The small molecule below binds the protein below.
Small molecule (SMILES): O=C(O)c1ccc([Hg]O)cc1

Binding-site contacts:
Ligand atom HG contacts residue GLN135 of chain 1.A at 3.0 Å.
Ligand atom C7 contacts residue PRO136 of chain 1.A at 3.6 Å (hydrophobic).
Ligand atom C6 contacts residue GLN135 of chain 1.A at 3.9 Å.
Ligand atom C7 contacts residue GLN135 of chain 1.A at 3.6 Å.
Ligand atom C3 contacts residue PRO136 of chain 1.A at 3.8 Å (hydrophobic).
Ligand atom HG contacts residue GLN134 of chain 1.A at 4.1 Å.
Ligand atom C5 contacts residue GLU203 of chain 1.A at 3.4 Å.
Ligand atom HG contacts residue VAL133 of chain 1.A at 4.1 Å.
Ligand atom C4 contacts residue PRO136 of chain 1.A at 4.0 Å (hydrophobic).
Ligand atom C7 contacts residue CYS204 of chain 1.A at 4.3 Å (hydrophobic).
Ligand atom HG contacts residue CYS204 of chain 1.A at 2.2 Å.
Ligand atom C7 contacts residue GLN134 of chain 1.A at 4.2 Å.
Ligand atom C4 contacts residue GLN134 of chain 1.A at 4.0 Å.
Ligand atom HG contacts residue PRO136 of chain 1.A at 3.9 Å.
Ligand atom C6 contacts residue GLN134 of chain 1.A at 3.3 Å.
Ligand atom C7 contacts residue GLU203 of chain 1.A at 3.8 Å.
Ligand atom C5 contacts residue PRO136 of chain 1.A at 3.7 Å (hydrophobic).
Ligand atom HG contacts residue GLU203 of chain 1.A at 3.2 Å.
Ligand atom C6 contacts residue PRO136 of chain 1.A at 3.8 Å (hydrophobic).
Ligand atom C5 contacts residue GLN135 of chain 1.A at 4.4 Å.

Sequence of chain 1.A:
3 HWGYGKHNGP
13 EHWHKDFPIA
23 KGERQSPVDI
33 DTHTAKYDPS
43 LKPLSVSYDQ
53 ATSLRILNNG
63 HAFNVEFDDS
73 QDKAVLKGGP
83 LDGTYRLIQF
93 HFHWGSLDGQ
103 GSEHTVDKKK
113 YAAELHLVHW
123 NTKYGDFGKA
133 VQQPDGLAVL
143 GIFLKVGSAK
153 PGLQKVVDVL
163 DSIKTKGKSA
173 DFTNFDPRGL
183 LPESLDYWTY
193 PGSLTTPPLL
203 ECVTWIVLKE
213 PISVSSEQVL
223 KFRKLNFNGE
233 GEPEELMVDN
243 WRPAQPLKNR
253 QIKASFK